Binding-site contacts:
Ligand atom F1 contacts residue ASN142 of chain 1.B at 3.6 Å.
Ligand atom C9 contacts residue MET49 of chain 1.B at 3.8 Å (hydrophobic).
Ligand atom N3 contacts residue PHE140 of chain 1.B at 3.6 Å.
Ligand atom O2 contacts residue MET165 of chain 1.B at 3.4 Å.
Ligand atom C8 contacts residue MET49 of chain 1.B at 3.8 Å (hydrophobic).
Ligand atom C9 contacts residue GLN189 of chain 1.B at 3.8 Å.
Ligand atom C6 contacts residue ARG188 of chain 1.B at 3.6 Å.
Ligand atom C14 contacts residue LEU141 of chain 1.B at 3.6 Å (hydrophobic).
Ligand atom C5 contacts residue HIS41 of chain 1.B at 3.5 Å.
Ligand atom F1 contacts residue GLU166 of chain 1.B at 3.5 Å.
Ligand atom F1 contacts residue LEU141 of chain 1.B at 3.6 Å.
Ligand atom C8 contacts residue GLN189 of chain 1.B at 3.5 Å.
Ligand atom C5 contacts residue HIS164 of chain 1.B at 3.9 Å.
Ligand atom C7 contacts residue ARG188 of chain 1.B at 3.6 Å.
Ligand atom C14 contacts residue GLU166 of chain 1.B at 3.6 Å.
Ligand atom C3 contacts residue HIS41 of chain 1.B at 3.5 Å.
Ligand atom C13 contacts residue GLU166 of chain 1.B at 3.2 Å.
Ligand atom C14 contacts residue PHE140 of chain 1.B at 3.6 Å (hydrophobic).
Ligand atom O1 contacts residue CYS145 of chain 1.B at 3.6 Å.
Ligand atom C13 contacts residue PHE140 of chain 1.B at 3.0 Å (hydrophobic).
Ligand atom C14 contacts residue ASN142 of chain 1.B at 3.8 Å.
Ligand atom O1 contacts residue GLY143 of chain 1.B at 3.4 Å (h-bond).
Ligand atom C1 contacts residue ASN142 of chain 1.B at 3.7 Å.
Ligand atom F1 contacts residue PHE140 of chain 1.B at 3.3 Å.
Ligand atom C1 contacts residue CYS145 of chain 1.B at 3.5 Å (hydrophobic).
Ligand atom C12 contacts residue GLU166 of chain 1.B at 3.6 Å.
Ligand atom C3 contacts residue HIS164 of chain 1.B at 3.5 Å.
Ligand atom C6 contacts residue ASP187 of chain 1.B at 3.4 Å.
Ligand atom C7 contacts residue MET49 of chain 1.B at 3.7 Å (hydrophobic).
Ligand atom O2 contacts residue GLU166 of chain 1.B at 3.1 Å (salt-bridge).
Ligand atom O1 contacts residue ASN142 of chain 1.B at 3.2 Å (h-bond).
Ligand atom N3 contacts residue GLU166 of chain 1.B at 3.7 Å.
Ligand atom N3 contacts residue SER144 of chain 1.B at 3.9 Å.
Ligand atom F1 contacts residue SER1 of chain 1.A at 3.3 Å.
Ligand atom C12 contacts residue HIS163 of chain 1.B at 3.3 Å.
Ligand atom N3 contacts residue HIS163 of chain 1.B at 2.9 Å (h-bond).
Ligand atom C13 contacts residue LEU141 of chain 1.B at 3.9 Å (hydrophobic).
Ligand atom C7 contacts residue GLN189 of chain 1.B at 3.8 Å.
Ligand atom N2 contacts residue CYS145 of chain 1.B at 3.8 Å.
Ligand atom N1 contacts residue CYS145 of chain 1.B at 3.9 Å.

This protein binds this small molecule.
Small molecule (SMILES): O=C1N[C@@H](CC2CCCCC2)C(=O)N1c1cncc(F)c1

Sequence of chain 1.B:
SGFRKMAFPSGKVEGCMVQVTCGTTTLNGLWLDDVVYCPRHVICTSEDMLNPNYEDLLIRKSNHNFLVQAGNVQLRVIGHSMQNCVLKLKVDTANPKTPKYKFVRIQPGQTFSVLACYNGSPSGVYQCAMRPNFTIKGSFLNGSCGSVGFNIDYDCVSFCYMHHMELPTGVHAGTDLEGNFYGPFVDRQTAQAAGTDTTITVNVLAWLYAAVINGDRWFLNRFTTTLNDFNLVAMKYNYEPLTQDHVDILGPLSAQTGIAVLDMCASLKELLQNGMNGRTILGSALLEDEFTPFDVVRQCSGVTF

Sequence of chain 1.A:
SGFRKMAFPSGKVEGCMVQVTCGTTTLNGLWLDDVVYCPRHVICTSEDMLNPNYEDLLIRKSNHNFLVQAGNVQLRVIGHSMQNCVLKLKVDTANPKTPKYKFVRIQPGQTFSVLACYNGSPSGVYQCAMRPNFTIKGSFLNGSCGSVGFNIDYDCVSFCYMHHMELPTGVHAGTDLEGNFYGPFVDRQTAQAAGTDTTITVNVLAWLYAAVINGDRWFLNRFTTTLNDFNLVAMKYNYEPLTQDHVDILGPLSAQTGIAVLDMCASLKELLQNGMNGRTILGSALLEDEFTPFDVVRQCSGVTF